Sequence of chain 35.Y:
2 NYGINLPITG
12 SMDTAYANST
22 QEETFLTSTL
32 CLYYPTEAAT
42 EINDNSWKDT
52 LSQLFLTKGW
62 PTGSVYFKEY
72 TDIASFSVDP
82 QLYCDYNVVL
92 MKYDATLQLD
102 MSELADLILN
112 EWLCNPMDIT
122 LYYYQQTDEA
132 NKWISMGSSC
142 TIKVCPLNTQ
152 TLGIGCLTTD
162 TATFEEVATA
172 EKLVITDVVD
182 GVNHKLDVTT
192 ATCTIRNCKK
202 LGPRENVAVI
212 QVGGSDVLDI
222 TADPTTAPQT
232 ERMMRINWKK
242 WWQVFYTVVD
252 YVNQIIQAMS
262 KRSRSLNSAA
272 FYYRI

Binding-site contacts:
Ligand atom O5 contacts residue ASN19 of chain 35.Y at 2.2 Å (h-bond).
Ligand atom C1 contacts residue ASN19 of chain 35.Y at 1.9 Å.
Ligand atom O7 contacts residue ASN19 of chain 35.Y at 4.4 Å.
Ligand atom N2 contacts residue ASN19 of chain 35.Y at 4.0 Å.
Ligand atom C8 contacts residue TYR17 of chain 35.Y at 4.0 Å (hydrophobic).
Ligand atom C5 contacts residue ASN19 of chain 35.Y at 3.3 Å.
Ligand atom C3 contacts residue ASN19 of chain 35.Y at 4.4 Å.
Ligand atom O6 contacts residue ASN19 of chain 35.Y at 4.4 Å.
Ligand atom C2 contacts residue ASN19 of chain 35.Y at 3.4 Å.
Ligand atom C6 contacts residue ASN19 of chain 35.Y at 4.1 Å.
Ligand atom C4 contacts residue ASN19 of chain 35.Y at 4.5 Å.

This small molecule binds to this protein.
Small molecule (SMILES): CC(=O)N[C@H]1[C@H](O[C@H]2[C@H](O)[C@@H](NC(C)=O)CO[C@@H]2CO)O[C@H](CO)[C@@H](O)[C@@H]1O